Sequence of chain 1.A:
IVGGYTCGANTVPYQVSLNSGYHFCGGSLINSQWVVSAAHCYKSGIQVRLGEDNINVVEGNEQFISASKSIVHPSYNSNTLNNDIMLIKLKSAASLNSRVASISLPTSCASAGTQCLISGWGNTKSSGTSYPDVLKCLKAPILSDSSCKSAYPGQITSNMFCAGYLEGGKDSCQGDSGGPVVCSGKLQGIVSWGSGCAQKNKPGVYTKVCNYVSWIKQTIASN

A small-molecule ligand and the protein it binds are described below.
Small molecule (SMILES): CC(=O)N1CCN(C(=O)[C@H](Cc2cccc(C(=N)N)c2)NS(=O)(=O)c2ccc3ccccc3c2)CC1

Binding-site contacts:
Ligand atom C5 contacts residue LEU81 of chain 1.A at 3.7 Å (hydrophobic).
Ligand atom C4 contacts residue TRP193 of chain 1.A at 3.8 Å (hydrophobic).
Ligand atom C2 contacts residue GLY194 of chain 1.A at 3.7 Å.
Ligand atom N54 contacts residue GLY194 of chain 1.A at 3.5 Å.
Ligand atom O36 contacts residue GLY194 of chain 1.A at 3.1 Å (h-bond).
Ligand atom C64 contacts residue GLN174 of chain 1.A at 3.6 Å.
Ligand atom C74 contacts residue LEU81 of chain 1.A at 3.5 Å (hydrophobic).
Ligand atom C64 contacts residue SER177 of chain 1.A at 3.7 Å.
Ligand atom N43 contacts residue SER172 of chain 1.A at 2.7 Å (h-bond).
Ligand atom C34 contacts residue GLN174 of chain 1.A at 3.2 Å.
Ligand atom O32 contacts residue GLY196 of chain 1.A at 2.9 Å (h-bond).
Ligand atom C25 contacts residue TRP193 of chain 1.A at 3.7 Å (hydrophobic).
Ligand atom O49 contacts residue HIS40 of chain 1.A at 3.4 Å.
Ligand atom O32 contacts residue GLY194 of chain 1.A at 3.2 Å (h-bond).
Ligand atom C71 contacts residue SO41 of chain 1.C at 3.3 Å.
Ligand atom C62 contacts residue SER172 of chain 1.A at 3.6 Å.
Ligand atom C25 contacts residue SER172 of chain 1.A at 3.1 Å.
Ligand atom O32 contacts residue SER195 of chain 1.A at 3.6 Å.
Ligand atom N54 contacts residue ASP171 of chain 1.A at 2.8 Å (salt-bridge).
Ligand atom C63 contacts residue CYS173 of chain 1.A at 3.7 Å (hydrophobic).
Ligand atom C75 contacts residue TRP193 of chain 1.A at 3.7 Å (hydrophobic).
Ligand atom C48 contacts residue HIS40 of chain 1.A at 3.6 Å.
Ligand atom S12 contacts residue GLY194 of chain 1.A at 3.5 Å (h-bond).
Ligand atom N54 contacts residue GLY196 of chain 1.A at 2.8 Å (h-bond).
Ligand atom C25 contacts residue ASP171 of chain 1.A at 3.4 Å.
Ligand atom N29 contacts residue GLY194 of chain 1.A at 2.8 Å (h-bond).
Ligand atom C64 contacts residue CYS173 of chain 1.A at 3.7 Å (hydrophobic).
Ligand atom O36 contacts residue TRP193 of chain 1.A at 3.2 Å.
Ligand atom N43 contacts residue GLY204 of chain 1.A at 3.5 Å.
Ligand atom C3 contacts residue GLY194 of chain 1.A at 3.1 Å.
Ligand atom C25 contacts residue GLY196 of chain 1.A at 3.8 Å.
Ligand atom C25 contacts residue GLY194 of chain 1.A at 3.8 Å.
Ligand atom N43 contacts residue TRP193 of chain 1.A at 3.6 Å.
Ligand atom N54 contacts residue SER172 of chain 1.A at 3.5 Å (h-bond).
Ligand atom C65 contacts residue GLN174 of chain 1.A at 3.8 Å.
Ligand atom C61 contacts residue SER172 of chain 1.A at 3.5 Å.
Ligand atom C66 contacts residue GLY196 of chain 1.A at 3.3 Å.
Ligand atom N43 contacts residue ASP171 of chain 1.A at 3.0 Å (salt-bridge).
Ligand atom C63 contacts residue SER177 of chain 1.A at 3.5 Å.
Ligand atom C75 contacts residue SER192 of chain 1.A at 3.2 Å.